Binding-site contacts:
Ligand atom C3 contacts residue HIS122 of chain 1.B at 3.9 Å.
Ligand atom S contacts residue ARG113 of chain 1.B at 3.9 Å.
Ligand atom O3 contacts residue GOL1 of chain 1.Q at 3.5 Å.
Ligand atom O2 contacts residue GLY57 of chain 1.B at 3.8 Å.
Ligand atom O3 contacts residue PHE56 of chain 1.B at 3.4 Å (h-bond).
Ligand atom O3S contacts residue HIS122 of chain 1.B at 3.4 Å.
Ligand atom O1S contacts residue SER121 of chain 1.B at 3.7 Å.
Ligand atom O1S contacts residue PHE112 of chain 1.B at 3.8 Å.
Ligand atom C6 contacts residue HIS143 of chain 1.B at 3.8 Å.
Ligand atom O6B contacts residue HIS122 of chain 1.B at 3.8 Å.
Ligand atom O6B contacts residue TYR219 of chain 1.B at 3.6 Å (h-bond).
Ligand atom O2 contacts residue TYR219 of chain 1.B at 3.6 Å.
Ligand atom C1 contacts residue TYR219 of chain 1.B at 3.5 Å (hydrophobic).
Ligand atom C1 contacts residue HIS122 of chain 1.B at 3.7 Å.
Ligand atom O4 contacts residue HIS122 of chain 1.B at 2.9 Å (h-bond).
Ligand atom O3 contacts residue LYS37 of chain 1.B at 3.7 Å.
Ligand atom O2S contacts residue HIS122 of chain 1.B at 3.2 Å.
Ligand atom C6 contacts residue GOL1 of chain 1.Q at 3.7 Å.
Ligand atom O1S contacts residue HIS63 of chain 1.B at 3.5 Å (h-bond).
Ligand atom O4 contacts residue TYR219 of chain 1.B at 3.9 Å.
Ligand atom O1S contacts residue PHE56 of chain 1.B at 3.3 Å.
Ligand atom C2 contacts residue HIS122 of chain 1.B at 3.7 Å.
Ligand atom O3S contacts residue TYR219 of chain 1.B at 3.5 Å (h-bond).
Ligand atom O6B contacts residue THR363 of chain 1.B at 3.5 Å.
Ligand atom O2S contacts residue PHE112 of chain 1.B at 3.7 Å.
Ligand atom O6B contacts residue HIS143 of chain 1.B at 3.2 Å (h-bond).
Ligand atom O2S contacts residue SER121 of chain 1.B at 3.1 Å (h-bond).
Ligand atom O1S contacts residue HIS143 of chain 1.B at 3.7 Å.
Ligand atom O3S contacts residue ARG113 of chain 1.B at 3.7 Å.
Ligand atom C4 contacts residue HIS122 of chain 1.B at 3.6 Å.
Ligand atom O2S contacts residue ARG113 of chain 1.B at 2.6 Å (salt-bridge).
Ligand atom C5 contacts residue HIS122 of chain 1.B at 3.0 Å.
Ligand atom C2 contacts residue TYR219 of chain 1.B at 3.2 Å (hydrophobic).
Ligand atom O5 contacts residue GLY238 of chain 1.B at 3.7 Å.
Ligand atom O5 contacts residue HIS143 of chain 1.B at 3.8 Å.
Ligand atom C6 contacts residue TYR219 of chain 1.B at 3.4 Å (hydrophobic).
Ligand atom O6A contacts residue TYR219 of chain 1.B at 3.2 Å (h-bond).
Ligand atom C6 contacts residue HIS122 of chain 1.B at 3.5 Å.
Ligand atom C3 contacts residue PHE56 of chain 1.B at 3.6 Å (hydrophobic).
Ligand atom O6A contacts residue TYR279 of chain 1.B at 3.5 Å.

Sequence of chain 1.B:
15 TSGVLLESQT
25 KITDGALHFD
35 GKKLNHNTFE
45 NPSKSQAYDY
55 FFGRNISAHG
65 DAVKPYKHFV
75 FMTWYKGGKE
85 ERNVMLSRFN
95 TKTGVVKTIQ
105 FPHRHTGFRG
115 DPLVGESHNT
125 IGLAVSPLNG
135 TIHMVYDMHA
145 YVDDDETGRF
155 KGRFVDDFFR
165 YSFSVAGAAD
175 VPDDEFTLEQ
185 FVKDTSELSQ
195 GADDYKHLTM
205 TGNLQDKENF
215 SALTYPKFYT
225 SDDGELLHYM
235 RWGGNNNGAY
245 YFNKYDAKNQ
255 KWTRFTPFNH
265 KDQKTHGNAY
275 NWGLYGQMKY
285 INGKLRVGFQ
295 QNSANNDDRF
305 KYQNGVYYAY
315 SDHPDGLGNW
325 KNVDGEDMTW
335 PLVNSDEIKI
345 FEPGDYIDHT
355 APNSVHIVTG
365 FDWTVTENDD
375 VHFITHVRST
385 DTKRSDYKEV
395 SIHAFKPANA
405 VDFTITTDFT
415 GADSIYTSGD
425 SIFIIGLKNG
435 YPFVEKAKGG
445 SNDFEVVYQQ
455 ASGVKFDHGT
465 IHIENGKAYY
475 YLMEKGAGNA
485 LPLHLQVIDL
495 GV

A small-molecule ligand and the protein it binds are described below.
Small molecule (SMILES): C[C@@H]1O[C@@H](O)[C@H](O)[C@H](OS(=O)(=O)O)[C@H]1O[C@@H]1O[C@H](C(=O)O)[C@@H](O[C@@H]2O[C@@H](C)[C@H](O[C@@H]3OC(C(=O)O)=C[C@H](O)[C@H]3O)[C@@H](OS(=O)(=O)O)[C@H]2O)[C@H](O)[C@H]1O